Binding-site contacts:
Ligand atom C18 contacts residue PRO51 of chain 1.D at 3.6 Å (hydrophobic).
Ligand atom C41 contacts residue IMP1 of chain 1.P at 3.6 Å.
Ligand atom C25 contacts residue PRO51 of chain 1.D at 3.7 Å (hydrophobic).
Ligand atom C25 contacts residue TYR342 of chain 1.D at 3.9 Å (hydrophobic).
Ligand atom C41 contacts residue GLU313 of chain 1.C at 3.8 Å.
Ligand atom C9 contacts residue MET294 of chain 1.C at 3.7 Å (hydrophobic).
Ligand atom C4 contacts residue ALA150 of chain 1.C at 3.8 Å (hydrophobic).
Ligand atom C5 contacts residue TYR342 of chain 1.D at 3.8 Å (hydrophobic).
Ligand atom C39 contacts residue IMP1 of chain 1.P at 3.7 Å.
Ligand atom N4 contacts residue TYR342 of chain 1.D at 3.9 Å.
Ligand atom C41 contacts residue ALA150 of chain 1.C at 3.5 Å (hydrophobic).
Ligand atom N3 contacts residue GLY289 of chain 1.C at 3.8 Å.
Ligand atom C1 contacts residue LEU310 of chain 1.C at 3.9 Å (hydrophobic).
Ligand atom C27 contacts residue SER154 of chain 1.C at 3.7 Å.
Ligand atom N4 contacts residue ALA150 of chain 1.C at 3.6 Å.
Ligand atom C6 contacts residue GLY289 of chain 1.C at 3.9 Å.
Ligand atom N42 contacts residue ALA150 of chain 1.C at 3.4 Å.
Ligand atom C3 contacts residue MET294 of chain 1.C at 3.5 Å (hydrophobic).
Ligand atom C2 contacts residue ALA338 of chain 1.D at 3.8 Å (hydrophobic).
Ligand atom N3 contacts residue MET288 of chain 1.C at 3.6 Å.
Ligand atom C13 contacts residue ALA150 of chain 1.C at 3.8 Å (hydrophobic).
Ligand atom C4 contacts residue GLU313 of chain 1.C at 3.7 Å.
Ligand atom C14 contacts residue MET294 of chain 1.C at 3.7 Å (hydrophobic).
Ligand atom C5 contacts residue ALA338 of chain 1.D at 3.3 Å (hydrophobic).
Ligand atom C41 contacts residue THR207 of chain 1.C at 3.9 Å.
Ligand atom C17 contacts residue GLU313 of chain 1.C at 3.3 Å.
Ligand atom N42 contacts residue GLU313 of chain 1.C at 3.8 Å.
Ligand atom C26 contacts residue VAL49 of chain 1.D at 3.7 Å (hydrophobic).
Ligand atom C25 contacts residue GLY341 of chain 1.D at 3.4 Å.
Ligand atom C40 contacts residue IMP1 of chain 1.P at 3.1 Å.
Ligand atom O contacts residue ALA150 of chain 1.C at 3.9 Å.
Ligand atom N4 contacts residue GLU313 of chain 1.C at 2.7 Å (salt-bridge).
Ligand atom C26 contacts residue GLY341 of chain 1.D at 3.9 Å.
Ligand atom O contacts residue LEU310 of chain 1.C at 3.7 Å.
Ligand atom C13 contacts residue LEU310 of chain 1.C at 3.8 Å (hydrophobic).
Ligand atom C2 contacts residue GLU313 of chain 1.C at 3.7 Å.
Ligand atom C12 contacts residue ALA150 of chain 1.C at 3.7 Å (hydrophobic).
Ligand atom C5 contacts residue PRO51 of chain 1.D at 3.6 Å (hydrophobic).
Ligand atom C13 contacts residue GLU313 of chain 1.C at 3.5 Å.
Ligand atom C2 contacts residue TYR342 of chain 1.D at 3.5 Å (hydrophobic).

Sequence of chain 1.C:
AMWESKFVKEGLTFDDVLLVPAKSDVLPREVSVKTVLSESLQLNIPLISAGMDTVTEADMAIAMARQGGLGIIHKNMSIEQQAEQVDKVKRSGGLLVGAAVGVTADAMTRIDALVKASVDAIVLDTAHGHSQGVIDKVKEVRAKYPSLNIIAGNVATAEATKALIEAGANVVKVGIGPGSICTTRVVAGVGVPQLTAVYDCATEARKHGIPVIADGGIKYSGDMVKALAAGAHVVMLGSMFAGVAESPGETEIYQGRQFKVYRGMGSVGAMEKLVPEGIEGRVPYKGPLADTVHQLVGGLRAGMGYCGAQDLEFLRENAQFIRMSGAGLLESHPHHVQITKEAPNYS

Sequence of chain 1.D:
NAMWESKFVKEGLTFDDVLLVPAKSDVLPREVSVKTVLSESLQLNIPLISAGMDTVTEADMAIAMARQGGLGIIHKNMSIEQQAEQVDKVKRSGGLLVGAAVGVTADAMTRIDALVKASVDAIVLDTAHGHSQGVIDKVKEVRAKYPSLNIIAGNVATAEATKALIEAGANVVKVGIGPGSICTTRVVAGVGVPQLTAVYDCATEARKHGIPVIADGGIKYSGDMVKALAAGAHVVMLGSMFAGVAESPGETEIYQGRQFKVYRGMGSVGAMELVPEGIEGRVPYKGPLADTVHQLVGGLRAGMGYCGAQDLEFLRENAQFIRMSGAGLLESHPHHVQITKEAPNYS

A small-molecule ligand and the protein it binds are described below.
Small molecule (SMILES): O=C(Cn1c(-c2ccccn2)nc2ccccc21)Nc1ccc2ccccc2c1